A small-molecule ligand and the protein it binds are described below.
Small molecule (SMILES): Oc1cccc(-c2ccccc2)c1O

Sequence of chain 2.A:
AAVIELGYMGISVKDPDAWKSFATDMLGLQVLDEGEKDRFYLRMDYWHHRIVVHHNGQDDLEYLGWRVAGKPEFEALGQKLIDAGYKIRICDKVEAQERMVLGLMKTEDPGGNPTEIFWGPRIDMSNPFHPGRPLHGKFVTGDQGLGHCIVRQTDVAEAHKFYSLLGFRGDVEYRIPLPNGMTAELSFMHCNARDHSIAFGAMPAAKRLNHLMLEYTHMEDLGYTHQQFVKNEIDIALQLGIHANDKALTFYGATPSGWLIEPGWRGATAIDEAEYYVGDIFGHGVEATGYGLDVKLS

Binding-site contacts:
Ligand atom OK1 contacts residue GOL1 of chain 2.H at 2.8 Å (h-bond).
Ligand atom CK9 contacts residue GOL1 of chain 2.H at 1.4 Å.
Ligand atom CKB contacts residue GOL1 of chain 2.H at 1.8 Å.
Ligand atom CK4 contacts residue FE21 of chain 2.C at 3.1 Å.
Ligand atom CK6 contacts residue HIS247 of chain 2.A at 3.1 Å.
Ligand atom OK1 contacts residue ASP250 of chain 2.A at 3.3 Å (salt-bridge).
Ligand atom CK1 contacts residue GOL1 of chain 2.H at 1.2 Å.
Ligand atom CK3 contacts residue GOL1 of chain 2.H at 0.9 Å.
Ligand atom CKB contacts residue ILE154 of chain 2.A at 3.4 Å (hydrophobic).
Ligand atom CKC contacts residue LEU190 of chain 2.A at 3.5 Å (hydrophobic).
Ligand atom CK1 contacts residue PHE192 of chain 2.A at 3.4 Å (hydrophobic).
Ligand atom CK3 contacts residue HIS247 of chain 2.A at 3.4 Å.
Ligand atom CK2 contacts residue HIS247 of chain 2.A at 3.2 Å.
Ligand atom CK4 contacts residue GOL1 of chain 2.H at 1.5 Å.
Ligand atom CKA contacts residue GOL1 of chain 2.H at 1.4 Å.
Ligand atom CKC contacts residue GOL1 of chain 2.H at 2.1 Å.
Ligand atom CK5 contacts residue ASN249 of chain 2.A at 3.1 Å.
Ligand atom CK3 contacts residue FE21 of chain 2.C at 3.1 Å.
Ligand atom OK1 contacts residue FE21 of chain 2.C at 2.4 Å.
Ligand atom CK7 contacts residue GOL1 of chain 2.H at 1.0 Å.
Ligand atom CK4 contacts residue HIS247 of chain 2.A at 3.1 Å.
Ligand atom OK1 contacts residue HIS200 of chain 2.A at 2.9 Å (h-bond).
Ligand atom CK3 contacts residue TYR256 of chain 2.A at 3.0 Å (hydrophobic).
Ligand atom CK2 contacts residue GOL1 of chain 2.H at 0.6 Å.
Ligand atom OK2 contacts residue TYR256 of chain 2.A at 2.5 Å (h-bond).
Ligand atom OK2 contacts residue HIS215 of chain 2.A at 3.0 Å (h-bond).
Ligand atom OK2 contacts residue GOL1 of chain 2.H at 2.2 Å (h-bond).
Ligand atom OK1 contacts residue HIS152 of chain 2.A at 3.2 Å.
Ligand atom CK5 contacts residue GOL1 of chain 2.H at 2.0 Å.
Ligand atom CKB contacts residue LEU190 of chain 2.A at 3.3 Å (hydrophobic).
Ligand atom CK8 contacts residue GOL1 of chain 2.H at 1.6 Å.
Ligand atom CK5 contacts residue ASP250 of chain 2.A at 2.9 Å.
Ligand atom CK8 contacts residue TYR256 of chain 2.A at 3.4 Å (hydrophobic).
Ligand atom CK5 contacts residue HIS247 of chain 2.A at 3.0 Å.
Ligand atom CKA contacts residue LEU297 of chain 2.A at 3.0 Å (hydrophobic).
Ligand atom CK1 contacts residue HIS247 of chain 2.A at 3.4 Å.
Ligand atom OK2 contacts residue FE21 of chain 2.C at 2.3 Å.
Ligand atom CK6 contacts residue ASN249 of chain 2.A at 3.1 Å.
Ligand atom CK6 contacts residue GOL1 of chain 2.H at 2.0 Å.
Ligand atom CKC contacts residue ILE154 of chain 2.A at 3.1 Å (hydrophobic).